The protein below binds the small molecule below.
Small molecule (SMILES): CCn1c(=O)c2c(nc(/C=C/c3ccc(OC)c(OC)c3)n2C)n(CC)c1=O

Sequence of chain 1.A:
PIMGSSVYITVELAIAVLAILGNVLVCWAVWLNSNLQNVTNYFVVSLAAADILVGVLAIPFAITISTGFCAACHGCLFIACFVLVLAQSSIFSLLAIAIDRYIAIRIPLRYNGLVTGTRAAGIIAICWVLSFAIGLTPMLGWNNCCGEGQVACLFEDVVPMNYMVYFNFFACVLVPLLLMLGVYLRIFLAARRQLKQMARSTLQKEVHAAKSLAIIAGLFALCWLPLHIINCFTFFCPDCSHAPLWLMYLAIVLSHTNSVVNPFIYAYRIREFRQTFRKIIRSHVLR

Binding-site contacts:
Ligand atom N1 contacts residue LEU256 of chain 1.A at 3.7 Å.
Ligand atom C22 contacts residue VAL91 of chain 1.A at 4.1 Å (hydrophobic).
Ligand atom C7 contacts residue PHE175 of chain 1.A at 3.7 Å (hydrophobic).
Ligand atom C9' contacts residue TYR278 of chain 1.A at 3.3 Å (hydrophobic).
Ligand atom O6 contacts residue ASN260 of chain 1.A at 3.4 Å (h-bond).
Ligand atom C22 contacts residue ALA70 of chain 1.A at 3.9 Å (hydrophobic).
Ligand atom O2 contacts residue VAL91 of chain 1.A at 3.3 Å.
Ligand atom C11 contacts residue TRP253 of chain 1.A at 3.9 Å (hydrophobic).
Ligand atom C5' contacts residue GLU176 of chain 1.A at 3.8 Å.
Ligand atom N9 contacts residue PHE175 of chain 1.A at 3.9 Å.
Ligand atom CA contacts residue ILE281 of chain 1.A at 4.0 Å (hydrophobic).
Ligand atom CA contacts residue GLU176 of chain 1.A at 4.1 Å.
Ligand atom C21 contacts residue ILE281 of chain 1.A at 3.7 Å (hydrophobic).
Ligand atom N3 contacts residue ILE281 of chain 1.A at 4.1 Å.
Ligand atom N9 contacts residue ILE281 of chain 1.A at 3.3 Å.
Ligand atom O6 contacts residue LEU256 of chain 1.A at 3.5 Å.
Ligand atom C7 contacts residue ASN260 of chain 1.A at 3.5 Å.
Ligand atom C8 contacts residue PHE175 of chain 1.A at 3.8 Å (hydrophobic).
Ligand atom C6 contacts residue PHE175 of chain 1.A at 3.6 Å (hydrophobic).
Ligand atom C4' contacts residue LEU274 of chain 1.A at 3.6 Å (hydrophobic).
Ligand atom O4' contacts residue LEU274 of chain 1.A at 3.6 Å.
Ligand atom C12 contacts residue PHE175 of chain 1.A at 3.8 Å (hydrophobic).
Ligand atom C5' contacts residue LEU274 of chain 1.A at 3.9 Å (hydrophobic).
Ligand atom C6' contacts residue GLU176 of chain 1.A at 3.8 Å.
Ligand atom CA contacts residue PHE175 of chain 1.A at 4.0 Å (hydrophobic).
Ligand atom C4 contacts residue ILE281 of chain 1.A at 3.8 Å (hydrophobic).
Ligand atom C7 contacts residue MET277 of chain 1.A at 3.8 Å (hydrophobic).
Ligand atom C9' contacts residue SER74 of chain 1.A at 3.6 Å.
Ligand atom C5 contacts residue PHE175 of chain 1.A at 3.6 Å (hydrophobic).
Ligand atom C6 contacts residue LEU256 of chain 1.A at 3.6 Å (hydrophobic).
Ligand atom N1 contacts residue PHE175 of chain 1.A at 4.0 Å.
Ligand atom C12 contacts residue LEU92 of chain 1.A at 3.2 Å (hydrophobic).
Ligand atom C7 contacts residue GLU176 of chain 1.A at 3.8 Å.
Ligand atom C11 contacts residue LEU256 of chain 1.A at 3.6 Å (hydrophobic).
Ligand atom C4 contacts residue PHE175 of chain 1.A at 4.0 Å (hydrophobic).
Ligand atom O3' contacts residue LEU174 of chain 1.A at 3.8 Å.
Ligand atom O6 contacts residue PHE175 of chain 1.A at 3.6 Å.
Ligand atom C12 contacts residue VAL91 of chain 1.A at 3.3 Å (hydrophobic).
Ligand atom N7 contacts residue PHE175 of chain 1.A at 3.5 Å.
Ligand atom C8 contacts residue ILE281 of chain 1.A at 3.6 Å (hydrophobic).